Sequence of chain 3.A:
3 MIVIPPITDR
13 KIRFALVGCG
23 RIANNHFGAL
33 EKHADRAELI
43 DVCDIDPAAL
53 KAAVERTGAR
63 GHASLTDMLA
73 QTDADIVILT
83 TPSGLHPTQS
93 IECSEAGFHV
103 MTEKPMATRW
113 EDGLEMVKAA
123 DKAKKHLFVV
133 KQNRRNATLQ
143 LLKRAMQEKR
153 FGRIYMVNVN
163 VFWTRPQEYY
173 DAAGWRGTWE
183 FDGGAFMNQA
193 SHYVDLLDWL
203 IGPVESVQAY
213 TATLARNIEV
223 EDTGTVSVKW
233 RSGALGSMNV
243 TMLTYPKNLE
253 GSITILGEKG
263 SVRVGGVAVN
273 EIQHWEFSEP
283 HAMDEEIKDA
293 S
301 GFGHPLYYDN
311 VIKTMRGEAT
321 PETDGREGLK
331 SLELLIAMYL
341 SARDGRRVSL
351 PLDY

Binding-site contacts:
Ligand atom O4C contacts residue ARG167 of chain 3.A at 3.2 Å.
Ligand atom N2' contacts residue HIS194 of chain 3.A at 3.9 Å.
Ligand atom C5 contacts residue ASN250 of chain 3.A at 3.2 Å.
Ligand atom O7' contacts residue HIS194 of chain 3.A at 3.5 Å.
Ligand atom C1C contacts residue ARG167 of chain 3.A at 3.8 Å.
Ligand atom C4' contacts residue ASN190 of chain 3.A at 3.5 Å.
Ligand atom O'Q contacts residue TYR171 of chain 3.A at 2.7 Å (h-bond).
Ligand atom O4' contacts residue LYS106 of chain 3.A at 3.0 Å (salt-bridge).
Ligand atom O4 contacts residue LYS249 of chain 3.A at 3.4 Å.
Ligand atom C6 contacts residue ARG167 of chain 3.A at 3.5 Å.
Ligand atom C1C contacts residue THR166 of chain 3.A at 3.8 Å.
Ligand atom O7' contacts residue TRP165 of chain 3.A at 3.3 Å.
Ligand atom O3' contacts residue LYS106 of chain 3.A at 3.0 Å (salt-bridge).
Ligand atom O2 contacts residue PRO168 of chain 3.A at 3.2 Å.
Ligand atom O'P contacts residue ARG167 of chain 3.A at 2.8 Å (salt-bridge).
Ligand atom O4' contacts residue ASN190 of chain 3.A at 2.6 Å (h-bond).
Ligand atom C1' contacts residue ARG167 of chain 3.A at 3.7 Å.
Ligand atom N1 contacts residue THR166 of chain 3.A at 3.2 Å (h-bond).
Ligand atom C7' contacts residue HIS194 of chain 3.A at 3.4 Å.
Ligand atom O4 contacts residue ASN250 of chain 3.A at 2.9 Å (h-bond).
Ligand atom C2 contacts residue THR166 of chain 3.A at 3.0 Å.
Ligand atom C4 contacts residue THR166 of chain 3.A at 3.7 Å.
Ligand atom O3' contacts residue GLN191 of chain 3.A at 3.3 Å (h-bond).
Ligand atom O2 contacts residue THR166 of chain 3.A at 3.4 Å (h-bond).
Ligand atom O'Q contacts residue ASN190 of chain 3.A at 3.8 Å.
Ligand atom C4 contacts residue ASN250 of chain 3.A at 3.4 Å.
Ligand atom O'P contacts residue TYR171 of chain 3.A at 3.2 Å (h-bond).
Ligand atom C5' contacts residue ARG167 of chain 3.A at 3.9 Å.
Ligand atom C6' contacts residue ARG167 of chain 3.A at 3.8 Å.
Ligand atom O3' contacts residue HIS194 of chain 3.A at 3.3 Å.
Ligand atom N3 contacts residue THR166 of chain 3.A at 3.3 Å (h-bond).
Ligand atom C4' contacts residue LYS106 of chain 3.A at 3.8 Å.
Ligand atom O'P contacts residue GLN191 of chain 3.A at 3.4 Å.
Ligand atom C6' contacts residue TYR171 of chain 3.A at 3.3 Å (hydrophobic).
Ligand atom C8' contacts residue HIS194 of chain 3.A at 3.7 Å.
Ligand atom O5C contacts residue ARG167 of chain 3.A at 3.8 Å.
Ligand atom O5' contacts residue ARG167 of chain 3.A at 2.8 Å (salt-bridge).
Ligand atom C8' contacts residue ASN135 of chain 3.A at 3.5 Å.
Ligand atom C3' contacts residue LYS106 of chain 3.A at 3.8 Å.
Ligand atom C6 contacts residue THR166 of chain 3.A at 3.6 Å.

This protein binds this small molecule.
Small molecule (SMILES): CC(=O)N[C@H]1[C@@H](O[P](=O)(O)O[P](=O)(O)OC[C@H]2O[C@@H](n3ccc(=O)[nH]c3=O)[C@H](O)[C@@H]2O)O[C@H](C(=O)O)[C@@H](O)[C@@H]1O